Sequence of chain 1.E:
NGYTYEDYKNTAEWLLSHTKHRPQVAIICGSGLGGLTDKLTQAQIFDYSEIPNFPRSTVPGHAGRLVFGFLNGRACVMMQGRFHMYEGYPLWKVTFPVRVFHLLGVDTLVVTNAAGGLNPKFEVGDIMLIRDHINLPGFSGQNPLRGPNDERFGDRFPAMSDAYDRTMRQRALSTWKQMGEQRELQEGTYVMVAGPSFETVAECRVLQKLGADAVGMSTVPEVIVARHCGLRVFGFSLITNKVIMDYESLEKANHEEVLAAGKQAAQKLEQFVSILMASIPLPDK

Sequence of chain 1.C:
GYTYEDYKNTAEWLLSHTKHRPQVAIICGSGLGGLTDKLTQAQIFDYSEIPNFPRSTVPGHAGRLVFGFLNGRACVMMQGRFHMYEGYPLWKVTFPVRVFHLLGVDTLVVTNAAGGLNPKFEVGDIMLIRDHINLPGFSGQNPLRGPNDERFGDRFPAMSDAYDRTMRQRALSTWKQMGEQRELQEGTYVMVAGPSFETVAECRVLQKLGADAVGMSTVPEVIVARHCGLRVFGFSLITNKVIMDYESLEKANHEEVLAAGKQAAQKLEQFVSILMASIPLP

Binding-site contacts:
Ligand atom N4 contacts residue GLY218 of chain 1.C at 3.4 Å.
Ligand atom O1 contacts residue GLU201 of chain 1.C at 3.6 Å.
Ligand atom C10 contacts residue ALA116 of chain 1.C at 3.1 Å (hydrophobic).
Ligand atom O1 contacts residue ASN243 of chain 1.C at 3.1 Å (h-bond).
Ligand atom O4 contacts residue PHE200 of chain 1.C at 3.6 Å.
Ligand atom C9 contacts residue ALA117 of chain 1.C at 3.7 Å (hydrophobic).
Ligand atom N4 contacts residue MET219 of chain 1.C at 3.7 Å.
Ligand atom C5 contacts residue PHE200 of chain 1.C at 3.4 Å (hydrophobic).
Ligand atom C7 contacts residue MET219 of chain 1.C at 3.5 Å (hydrophobic).
Ligand atom O4 contacts residue HIS257 of chain 1.C at 2.9 Å (h-bond).
Ligand atom O3 contacts residue PHE159 of chain 1.E at 3.1 Å.
Ligand atom C7 contacts residue GLU201 of chain 1.C at 3.3 Å.
Ligand atom N3 contacts residue GLU201 of chain 1.C at 2.8 Å (salt-bridge).
Ligand atom O3 contacts residue TYR88 of chain 1.C at 3.4 Å (h-bond).
Ligand atom C8 contacts residue SO41 of chain 1.Q at 3.5 Å.
Ligand atom N2 contacts residue SO41 of chain 1.Q at 3.0 Å (h-bond).
Ligand atom N1 contacts residue GLY118 of chain 1.C at 3.4 Å (h-bond).
Ligand atom C5 contacts residue GLU201 of chain 1.C at 3.6 Å.
Ligand atom N1 contacts residue ALA117 of chain 1.C at 3.7 Å.
Ligand atom O1 contacts residue PHE200 of chain 1.C at 3.7 Å.
Ligand atom C4 contacts residue ALA116 of chain 1.C at 3.7 Å (hydrophobic).
Ligand atom C2 contacts residue PHE200 of chain 1.C at 3.5 Å (hydrophobic).
Ligand atom N3 contacts residue PHE200 of chain 1.C at 3.3 Å.
Ligand atom O1 contacts residue VAL245 of chain 1.C at 3.5 Å.
Ligand atom C10 contacts residue SO41 of chain 1.Q at 3.3 Å.
Ligand atom O2 contacts residue MET219 of chain 1.C at 3.1 Å (h-bond).
Ligand atom C9 contacts residue THR242 of chain 1.C at 3.5 Å.
Ligand atom C9 contacts residue ASN243 of chain 1.C at 3.6 Å.
Ligand atom C6 contacts residue PHE159 of chain 1.E at 3.4 Å (hydrophobic).
Ligand atom C11 contacts residue PHE159 of chain 1.E at 3.7 Å (hydrophobic).
Ligand atom C11 contacts residue HIS257 of chain 1.C at 3.5 Å.
Ligand atom O2 contacts residue SO41 of chain 1.Q at 2.6 Å (h-bond).
Ligand atom O3 contacts residue HIS257 of chain 1.C at 3.3 Å.
Ligand atom N1 contacts residue ASN243 of chain 1.C at 2.8 Å (h-bond).
Ligand atom N3 contacts residue VAL217 of chain 1.C at 3.7 Å.
Ligand atom C11 contacts residue PHE200 of chain 1.C at 3.4 Å (hydrophobic).
Ligand atom C3 contacts residue SO41 of chain 1.Q at 2.9 Å.
Ligand atom C2 contacts residue GLY118 of chain 1.C at 3.6 Å.
Ligand atom C1 contacts residue VAL217 of chain 1.C at 3.6 Å (hydrophobic).
Ligand atom N4 contacts residue VAL217 of chain 1.C at 3.7 Å.

A protein and the small-molecule ligand that binds it are described below.
Small molecule (SMILES): O=c1[nH]cnc2c(CN[C@H](CO)[C@H](O)CO)c[nH]c12